Binding-site contacts:
Ligand atom CAG contacts residue TYR164 of chain 3.A at 4.1 Å (hydrophobic).
Ligand atom OAC contacts residue LEU54 of chain 3.A at 4.1 Å.
Ligand atom CAD contacts residue GLY166 of chain 3.A at 3.3 Å.
Ligand atom NAF contacts residue ARG167 of chain 3.A at 3.1 Å (salt-bridge).
Ligand atom NAE contacts residue ARG167 of chain 3.A at 4.1 Å.
Ligand atom CAG contacts residue HIS259 of chain 3.A at 3.9 Å.
Ligand atom CAI contacts residue GLU36 of chain 3.A at 3.8 Å.
Ligand atom CAH contacts residue TRP130 of chain 3.A at 3.6 Å (hydrophobic).
Ligand atom CAI contacts residue TRP130 of chain 3.A at 3.1 Å (hydrophobic).
Ligand atom OAC contacts residue TRP130 of chain 3.A at 3.5 Å (h-bond).
Ligand atom NAE contacts residue TYR164 of chain 3.A at 4.0 Å.
Ligand atom NAB contacts residue TRP130 of chain 3.A at 4.1 Å.
Ligand atom CAG contacts residue ASN34 of chain 3.A at 4.1 Å.
Ligand atom NAF contacts residue TRP130 of chain 3.A at 3.6 Å.
Ligand atom NAE contacts residue THR165 of chain 3.A at 3.1 Å (h-bond).
Ligand atom CAG contacts residue HIS126 of chain 3.A at 3.7 Å.
Ligand atom OAC contacts residue HIS126 of chain 3.A at 4.0 Å.
Ligand atom CAD contacts residue HIS126 of chain 3.A at 3.8 Å.
Ligand atom CAH contacts residue PHE53 of chain 3.A at 3.9 Å (hydrophobic).
Ligand atom NAF contacts residue GLY166 of chain 3.A at 3.7 Å.
Ligand atom CAG contacts residue TRP130 of chain 3.A at 3.7 Å (hydrophobic).
Ligand atom NAA contacts residue ASN34 of chain 3.A at 3.6 Å.
Ligand atom CAD contacts residue TRP130 of chain 3.A at 3.1 Å (hydrophobic).
Ligand atom OAC contacts residue GLU36 of chain 3.A at 2.5 Å (salt-bridge).
Ligand atom CAG contacts residue GLU36 of chain 3.A at 3.3 Å.
Ligand atom CAH contacts residue ARG167 of chain 3.A at 4.1 Å.
Ligand atom NAA contacts residue HIS126 of chain 3.A at 4.0 Å.
Ligand atom CAI contacts residue HIS126 of chain 3.A at 3.6 Å.
Ligand atom NAB contacts residue PHE53 of chain 3.A at 3.1 Å.
Ligand atom NAE contacts residue HIS126 of chain 3.A at 2.8 Å (h-bond).
Ligand atom NAE contacts residue TRP130 of chain 3.A at 2.7 Å (h-bond).
Ligand atom NAA contacts residue TYR164 of chain 3.A at 3.4 Å.
Ligand atom NAA contacts residue GLU36 of chain 3.A at 4.0 Å.
Ligand atom NAA contacts residue HIS259 of chain 3.A at 4.0 Å.
Ligand atom OAC contacts residue HIS259 of chain 3.A at 3.0 Å (h-bond).
Ligand atom CAD contacts residue THR165 of chain 3.A at 2.9 Å.
Ligand atom CAD contacts residue ARG167 of chain 3.A at 3.0 Å.
Ligand atom NAE contacts residue GLY166 of chain 3.A at 3.6 Å.
Ligand atom NAE contacts residue GLU36 of chain 3.A at 4.1 Å.
Ligand atom NAF contacts residue THR165 of chain 3.A at 4.1 Å.

This small molecule binds to this protein.
Small molecule (SMILES): NC(=O)c1nc[nH]c1N

Sequence of chain 3.A:
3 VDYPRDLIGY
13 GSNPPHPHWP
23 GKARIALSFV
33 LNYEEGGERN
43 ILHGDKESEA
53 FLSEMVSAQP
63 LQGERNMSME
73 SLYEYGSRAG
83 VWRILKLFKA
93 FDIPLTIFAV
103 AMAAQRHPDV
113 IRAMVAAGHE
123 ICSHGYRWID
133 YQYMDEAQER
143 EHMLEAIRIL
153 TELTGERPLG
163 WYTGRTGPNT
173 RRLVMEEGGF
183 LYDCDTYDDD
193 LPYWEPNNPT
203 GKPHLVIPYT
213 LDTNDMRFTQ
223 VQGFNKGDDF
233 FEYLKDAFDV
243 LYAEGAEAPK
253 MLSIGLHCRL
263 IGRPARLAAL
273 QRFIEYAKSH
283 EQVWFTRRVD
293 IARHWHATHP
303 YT